Sequence of chain 1.B:
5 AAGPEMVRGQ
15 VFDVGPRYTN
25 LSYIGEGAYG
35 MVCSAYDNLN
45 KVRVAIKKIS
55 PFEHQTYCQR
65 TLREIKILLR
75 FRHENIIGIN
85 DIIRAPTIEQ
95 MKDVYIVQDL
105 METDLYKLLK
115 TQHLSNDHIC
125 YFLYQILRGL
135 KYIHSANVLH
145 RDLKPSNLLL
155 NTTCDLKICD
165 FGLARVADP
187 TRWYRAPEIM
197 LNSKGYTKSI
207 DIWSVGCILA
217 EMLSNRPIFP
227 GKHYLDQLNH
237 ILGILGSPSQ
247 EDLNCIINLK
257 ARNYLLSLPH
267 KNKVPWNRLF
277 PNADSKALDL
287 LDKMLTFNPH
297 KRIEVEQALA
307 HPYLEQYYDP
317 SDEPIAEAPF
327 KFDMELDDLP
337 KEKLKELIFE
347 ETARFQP

A small-molecule ligand and the protein it binds are described below.
Small molecule (SMILES): COc1cc(O)c2c(c1)[C@H]1O[C@@H]1C[C@H](O)[C@H](O)C(=O)C=CC[C@H](C)OC2=O

Binding-site contacts:
Ligand atom O20 contacts residue ASP103 of chain 1.B at 3.1 Å (salt-bridge).
Ligand atom C10 contacts residue GLN102 of chain 1.B at 3.6 Å.
Ligand atom O23 contacts residue ALA49 of chain 1.B at 3.5 Å.
Ligand atom C7 contacts residue ALA49 of chain 1.B at 3.9 Å (hydrophobic).
Ligand atom O20 contacts residue MET105 of chain 1.B at 2.8 Å (h-bond).
Ligand atom C22 contacts residue MET105 of chain 1.B at 3.5 Å (hydrophobic).
Ligand atom O21 contacts residue ILE28 of chain 1.B at 3.8 Å.
Ligand atom C12 contacts residue CYS163 of chain 1.B at 2.3 Å (hydrophobic).
Ligand atom C1 contacts residue MET105 of chain 1.B at 3.5 Å (hydrophobic).
Ligand atom C10 contacts residue CYS163 of chain 1.B at 2.8 Å (hydrophobic).
Ligand atom C12 contacts residue ASN151 of chain 1.B at 3.7 Å.
Ligand atom C7 contacts residue LEU153 of chain 1.B at 3.6 Å (hydrophobic).
Ligand atom C25 contacts residue GLN102 of chain 1.B at 3.0 Å.
Ligand atom C15 contacts residue SER150 of chain 1.B at 3.2 Å.
Ligand atom C22 contacts residue LYS111 of chain 1.B at 3.5 Å.
Ligand atom O21 contacts residue MET105 of chain 1.B at 3.0 Å (h-bond).
Ligand atom C11 contacts residue CYS163 of chain 1.B at 1.6 Å (hydrophobic).
Ligand atom C14 contacts residue ASN151 of chain 1.B at 3.5 Å.
Ligand atom O20 contacts residue ALA49 of chain 1.B at 3.4 Å.
Ligand atom O20 contacts residue LEU104 of chain 1.B at 3.5 Å.
Ligand atom O23 contacts residue ASP103 of chain 1.B at 3.8 Å.
Ligand atom C6 contacts residue LEU104 of chain 1.B at 3.7 Å (hydrophobic).
Ligand atom O24 contacts residue LYS51 of chain 1.B at 3.4 Å (salt-bridge).
Ligand atom C14 contacts residue SER150 of chain 1.B at 3.4 Å.
Ligand atom C22 contacts residue GLU106 of chain 1.B at 3.2 Å.
Ligand atom C9 contacts residue GLN102 of chain 1.B at 3.0 Å.
Ligand atom C13 contacts residue CYS163 of chain 1.B at 3.7 Å (hydrophobic).
Ligand atom C4 contacts residue ILE28 of chain 1.B at 3.5 Å (hydrophobic).
Ligand atom C9 contacts residue CYS163 of chain 1.B at 3.6 Å (hydrophobic).
Ligand atom C13 contacts residue ASN151 of chain 1.B at 3.8 Å.
Ligand atom O23 contacts residue LEU153 of chain 1.B at 3.5 Å.
Ligand atom C12 contacts residue ASP164 of chain 1.B at 3.4 Å.
Ligand atom C5 contacts residue MET105 of chain 1.B at 3.1 Å (hydrophobic).
Ligand atom O29 contacts residue SER150 of chain 1.B at 2.7 Å (h-bond).
Ligand atom O29 contacts residue ASP108 of chain 1.B at 3.8 Å.
Ligand atom C1 contacts residue ALA49 of chain 1.B at 3.8 Å (hydrophobic).
Ligand atom C22 contacts residue THR107 of chain 1.B at 3.9 Å.
Ligand atom O31 contacts residue ILE28 of chain 1.B at 3.6 Å.
Ligand atom C5 contacts residue ILE28 of chain 1.B at 3.8 Å (hydrophobic).
Ligand atom C6 contacts residue MET105 of chain 1.B at 2.6 Å (hydrophobic).